Sequence of chain 3.D:
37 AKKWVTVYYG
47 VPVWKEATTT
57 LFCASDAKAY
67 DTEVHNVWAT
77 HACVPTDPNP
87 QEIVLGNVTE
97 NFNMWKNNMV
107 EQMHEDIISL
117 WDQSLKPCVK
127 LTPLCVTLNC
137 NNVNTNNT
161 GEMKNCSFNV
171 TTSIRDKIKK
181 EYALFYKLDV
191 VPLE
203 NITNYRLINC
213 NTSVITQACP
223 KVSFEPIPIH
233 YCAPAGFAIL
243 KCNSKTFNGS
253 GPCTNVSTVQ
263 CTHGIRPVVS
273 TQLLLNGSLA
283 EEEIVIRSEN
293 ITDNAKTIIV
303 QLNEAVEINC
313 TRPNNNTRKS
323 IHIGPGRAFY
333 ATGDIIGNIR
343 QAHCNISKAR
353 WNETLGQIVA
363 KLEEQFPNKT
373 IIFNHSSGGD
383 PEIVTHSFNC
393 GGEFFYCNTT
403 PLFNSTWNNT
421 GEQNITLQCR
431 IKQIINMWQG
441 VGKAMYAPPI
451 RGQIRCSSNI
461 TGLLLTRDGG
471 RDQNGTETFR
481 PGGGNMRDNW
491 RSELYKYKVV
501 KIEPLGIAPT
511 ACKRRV

Binding-site contacts:
Ligand atom C4 contacts residue ASN400 of chain 3.D at 4.3 Å.
Ligand atom C5 contacts residue ASN400 of chain 3.D at 3.7 Å.
Ligand atom C8 contacts residue ASN400 of chain 3.D at 3.7 Å.
Ligand atom C1 contacts residue THR402 of chain 3.D at 3.4 Å.
Ligand atom C7 contacts residue ASN400 of chain 3.D at 2.9 Å.
Ligand atom C3 contacts residue ASN400 of chain 3.D at 3.8 Å.
Ligand atom C3 contacts residue THR402 of chain 3.D at 4.5 Å.
Ligand atom C5 contacts residue THR402 of chain 3.D at 4.2 Å.
Ligand atom C8 contacts residue THR387 of chain 3.D at 4.2 Å.
Ligand atom N2 contacts residue ASN400 of chain 3.D at 2.9 Å (h-bond).
Ligand atom C2 contacts residue ASN400 of chain 3.D at 2.5 Å.
Ligand atom O7 contacts residue ASN400 of chain 3.D at 2.9 Å (h-bond).
Ligand atom O7 contacts residue THR402 of chain 3.D at 2.5 Å (h-bond).
Ligand atom C1 contacts residue GLN428 of chain 3.D at 3.1 Å.
Ligand atom C2 contacts residue GLN428 of chain 3.D at 4.3 Å.
Ligand atom C1 contacts residue ASN400 of chain 3.D at 1.4 Å.
Ligand atom C5 contacts residue GLN428 of chain 3.D at 4.0 Å.
Ligand atom C6 contacts residue GLN428 of chain 3.D at 3.9 Å.
Ligand atom O5 contacts residue THR402 of chain 3.D at 4.2 Å.
Ligand atom C2 contacts residue THR402 of chain 3.D at 4.2 Å.
Ligand atom C7 contacts residue THR402 of chain 3.D at 3.5 Å.
Ligand atom O5 contacts residue GLN428 of chain 3.D at 3.0 Å (h-bond).
Ligand atom N2 contacts residue THR402 of chain 3.D at 4.1 Å.
Ligand atom O6 contacts residue GLN428 of chain 3.D at 3.5 Å (h-bond).
Ligand atom O5 contacts residue ASN400 of chain 3.D at 2.4 Å (h-bond).

This small molecule binds to this protein.
Small molecule (SMILES): CC(=O)N[C@@H]1[C@@H](O)[C@H](O)[C@@H](CO)O[C@H]1O